A small-molecule ligand and the protein it binds are described below.
Small molecule (SMILES): Cc1cc(CCCCCOc2ccc(C3=NCCO3)cc2)on1

Binding-site contacts:
Ligand atom C5A contacts residue PHE186 of chain 14.A at 3.5 Å (hydrophobic).
Ligand atom C4 contacts residue TYR197 of chain 14.A at 3.8 Å (hydrophobic).
Ligand atom C5B contacts residue MET224 of chain 14.A at 3.9 Å (hydrophobic).
Ligand atom C4C contacts residue VAL188 of chain 14.A at 3.7 Å (hydrophobic).
Ligand atom C3B contacts residue TYR152 of chain 14.A at 3.7 Å (hydrophobic).
Ligand atom C5A contacts residue ALA150 of chain 14.A at 3.6 Å (hydrophobic).
Ligand atom C3C contacts residue TYR128 of chain 14.A at 3.4 Å (hydrophobic).
Ligand atom C1B contacts residue ILE104 of chain 14.A at 4.0 Å (hydrophobic).
Ligand atom C1B contacts residue TYR128 of chain 14.A at 3.6 Å (hydrophobic).
Ligand atom N2 contacts residue LEU106 of chain 14.A at 3.8 Å.
Ligand atom C5C contacts residue VAL191 of chain 14.A at 3.8 Å (hydrophobic).
Ligand atom O1B contacts residue TYR128 of chain 14.A at 3.4 Å (h-bond).
Ligand atom N3A contacts residue PRO174 of chain 14.A at 3.7 Å.
Ligand atom C1C contacts residue LEU106 of chain 14.A at 3.8 Å (hydrophobic).
Ligand atom C2C contacts residue TYR197 of chain 14.A at 3.7 Å (hydrophobic).
Ligand atom C2A contacts residue TYR152 of chain 14.A at 3.6 Å (hydrophobic).
Ligand atom C4B contacts residue PHE186 of chain 14.A at 3.6 Å (hydrophobic).
Ligand atom N3A contacts residue PHE186 of chain 14.A at 4.0 Å.
Ligand atom O1B contacts residue ILE104 of chain 14.A at 3.9 Å.
Ligand atom C4A contacts residue PRO174 of chain 14.A at 3.1 Å (hydrophobic).
Ligand atom C4 contacts residue LEU106 of chain 14.A at 3.9 Å (hydrophobic).
Ligand atom C2C contacts residue MET221 of chain 14.A at 3.8 Å (hydrophobic).
Ligand atom C5A contacts residue VAL176 of chain 14.A at 3.6 Å (hydrophobic).
Ligand atom C3B contacts residue VAL188 of chain 14.A at 3.8 Å (hydrophobic).
Ligand atom C5B contacts residue TYR128 of chain 14.A at 4.0 Å (hydrophobic).
Ligand atom N3A contacts residue TYR152 of chain 14.A at 3.5 Å.
Ligand atom C6B contacts residue TYR128 of chain 14.A at 3.3 Å (hydrophobic).
Ligand atom C5B contacts residue PHE186 of chain 14.A at 3.9 Å (hydrophobic).
Ligand atom C1C contacts residue TYR128 of chain 14.A at 3.7 Å (hydrophobic).
Ligand atom C5 contacts residue LEU106 of chain 14.A at 3.8 Å (hydrophobic).
Ligand atom C2B contacts residue VAL188 of chain 14.A at 3.5 Å (hydrophobic).
Ligand atom O1A contacts residue PHE186 of chain 14.A at 3.0 Å.
Ligand atom C6B contacts residue ILE104 of chain 14.A at 3.6 Å (hydrophobic).
Ligand atom C4B contacts residue TYR152 of chain 14.A at 3.8 Å (hydrophobic).
Ligand atom O1 contacts residue MET221 of chain 14.A at 3.8 Å.
Ligand atom N3A contacts residue ALA24 of chain 14.C at 3.8 Å.
Ligand atom C4C contacts residue VAL191 of chain 14.A at 3.0 Å (hydrophobic).
Ligand atom O1 contacts residue LEU106 of chain 14.A at 3.8 Å.
Ligand atom C2A contacts residue PHE186 of chain 14.A at 3.3 Å (hydrophobic).
Ligand atom C1B contacts residue VAL188 of chain 14.A at 3.8 Å (hydrophobic).

Sequence of chain 14.A:
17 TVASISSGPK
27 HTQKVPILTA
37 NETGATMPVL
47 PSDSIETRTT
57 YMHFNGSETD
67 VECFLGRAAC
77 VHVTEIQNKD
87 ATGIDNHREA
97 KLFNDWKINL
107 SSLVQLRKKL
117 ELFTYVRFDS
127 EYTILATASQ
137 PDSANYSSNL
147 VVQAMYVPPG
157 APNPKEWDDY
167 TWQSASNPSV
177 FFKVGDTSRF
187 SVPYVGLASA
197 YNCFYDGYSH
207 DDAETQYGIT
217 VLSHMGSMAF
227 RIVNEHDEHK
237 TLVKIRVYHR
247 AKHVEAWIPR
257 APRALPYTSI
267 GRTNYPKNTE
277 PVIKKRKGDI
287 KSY

Sequence of chain 14.C:
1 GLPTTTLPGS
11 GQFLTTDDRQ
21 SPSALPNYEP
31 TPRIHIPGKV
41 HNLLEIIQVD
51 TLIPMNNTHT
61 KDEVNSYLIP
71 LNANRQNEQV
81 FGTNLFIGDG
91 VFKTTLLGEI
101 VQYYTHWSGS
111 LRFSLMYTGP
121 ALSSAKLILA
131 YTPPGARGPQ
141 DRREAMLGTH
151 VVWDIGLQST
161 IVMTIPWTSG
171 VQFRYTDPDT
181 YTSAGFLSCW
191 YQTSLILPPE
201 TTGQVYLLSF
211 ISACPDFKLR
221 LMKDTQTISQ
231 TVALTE